Sequence of chain 1.K:
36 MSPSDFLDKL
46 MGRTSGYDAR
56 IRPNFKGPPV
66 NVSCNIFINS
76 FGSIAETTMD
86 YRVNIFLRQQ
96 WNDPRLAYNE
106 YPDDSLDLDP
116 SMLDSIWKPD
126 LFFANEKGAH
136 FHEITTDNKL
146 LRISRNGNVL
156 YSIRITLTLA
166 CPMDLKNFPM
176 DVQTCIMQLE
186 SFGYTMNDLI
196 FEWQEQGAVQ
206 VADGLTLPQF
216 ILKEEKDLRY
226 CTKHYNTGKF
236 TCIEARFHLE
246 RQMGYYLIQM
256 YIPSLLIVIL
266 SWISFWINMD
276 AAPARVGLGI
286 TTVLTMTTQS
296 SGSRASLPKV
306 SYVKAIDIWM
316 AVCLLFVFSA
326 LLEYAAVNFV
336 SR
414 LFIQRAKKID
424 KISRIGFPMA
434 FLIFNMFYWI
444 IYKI

This protein binds this small molecule.
Small molecule (SMILES): CCCCC

Binding-site contacts:
Ligand atom C3 contacts residue ILE444 of chain 1.K at 4.3 Å (hydrophobic).
Ligand atom C4 contacts residue PHE440 of chain 1.K at 3.9 Å (hydrophobic).
Ligand atom C2 contacts residue ILE313 of chain 1.K at 3.7 Å (hydrophobic).
Ligand atom C2 contacts residue ILE444 of chain 1.K at 3.7 Å (hydrophobic).
Ligand atom C5 contacts residue PHE437 of chain 1.K at 3.5 Å (hydrophobic).
Ligand atom C1 contacts residue ILE444 of chain 1.K at 4.2 Å (hydrophobic).
Ligand atom C4 contacts residue PHE437 of chain 1.K at 3.5 Å (hydrophobic).
Ligand atom C3 contacts residue PHE440 of chain 1.K at 4.2 Å (hydrophobic).
Ligand atom C5 contacts residue PHE440 of chain 1.K at 4.2 Å (hydrophobic).
Ligand atom C1 contacts residue ILE313 of chain 1.K at 3.8 Å (hydrophobic).